Binding-site contacts:
Ligand atom N8 contacts residue TYR217 of chain 2.B at 3.5 Å.
Ligand atom C7 contacts residue TYR58 of chain 2.B at 3.6 Å (hydrophobic).
Ligand atom C4 contacts residue GLU190 of chain 2.B at 3.2 Å.
Ligand atom O4 contacts residue MET193 of chain 2.B at 3.4 Å.
Ligand atom C6 contacts residue TYR58 of chain 2.B at 3.4 Å (hydrophobic).
Ligand atom O4 contacts residue GLU190 of chain 2.B at 3.6 Å.
Ligand atom C2 contacts residue GLU190 of chain 2.B at 3.4 Å.
Ligand atom C8 contacts residue GLU190 of chain 2.B at 3.5 Å.
Ligand atom O3 contacts residue LEU189 of chain 2.B at 2.9 Å.
Ligand atom C3 contacts residue MET193 of chain 2.B at 3.8 Å (hydrophobic).
Ligand atom C6 contacts residue GLU190 of chain 2.B at 3.7 Å.
Ligand atom O91 contacts residue ARG93 of chain 2.B at 2.8 Å (salt-bridge).
Ligand atom O3 contacts residue GLU190 of chain 2.B at 3.3 Å (salt-bridge).
Ligand atom C8 contacts residue PRO86 of chain 2.B at 3.8 Å (hydrophobic).
Ligand atom O1 contacts residue LEU189 of chain 2.B at 3.7 Å.
Ligand atom C9 contacts residue ARG93 of chain 2.B at 3.5 Å.
Ligand atom C10 contacts residue TYR187 of chain 2.B at 3.7 Å (hydrophobic).
Ligand atom C3 contacts residue THR171 of chain 2.B at 3.7 Å.
Ligand atom N1 contacts residue TYR58 of chain 2.B at 3.8 Å.
Ligand atom C10 contacts residue THR171 of chain 2.B at 3.5 Å.
Ligand atom O91 contacts residue THR88 of chain 2.B at 2.8 Å (h-bond).
Ligand atom N8 contacts residue GLU190 of chain 2.B at 3.1 Å (salt-bridge).
Ligand atom N3 contacts residue GLU190 of chain 2.B at 3.2 Å (salt-bridge).
Ligand atom O3 contacts residue TYR187 of chain 2.B at 3.8 Å.
Ligand atom O2 contacts residue GLU190 of chain 2.B at 3.5 Å (salt-bridge).
Ligand atom C5 contacts residue GLU190 of chain 2.B at 3.5 Å.
Ligand atom O92 contacts residue ARG93 of chain 2.B at 2.9 Å (salt-bridge).
Ligand atom N8 contacts residue THR88 of chain 2.B at 2.8 Å (h-bond).
Ligand atom C6 contacts residue PRO86 of chain 2.B at 3.5 Å (hydrophobic).
Ligand atom C7 contacts residue PRO86 of chain 2.B at 3.7 Å (hydrophobic).
Ligand atom O91 contacts residue LEU87 of chain 2.B at 3.7 Å.
Ligand atom O92 contacts residue TYR58 of chain 2.B at 3.5 Å.
Ligand atom O1 contacts residue THR171 of chain 2.B at 2.7 Å (h-bond).
Ligand atom N8 contacts residue PRO86 of chain 2.B at 3.0 Å (h-bond).
Ligand atom C5 contacts residue TYR217 of chain 2.B at 3.8 Å (hydrophobic).
Ligand atom C8 contacts residue THR88 of chain 2.B at 3.7 Å.
Ligand atom C1 contacts residue GLU190 of chain 2.B at 3.8 Å.
Ligand atom O1 contacts residue TYR187 of chain 2.B at 2.9 Å (h-bond).
Ligand atom C10 contacts residue LEU189 of chain 2.B at 3.4 Å (hydrophobic).
Ligand atom N1 contacts residue GLU190 of chain 2.B at 3.8 Å.

Sequence of chain 2.B:
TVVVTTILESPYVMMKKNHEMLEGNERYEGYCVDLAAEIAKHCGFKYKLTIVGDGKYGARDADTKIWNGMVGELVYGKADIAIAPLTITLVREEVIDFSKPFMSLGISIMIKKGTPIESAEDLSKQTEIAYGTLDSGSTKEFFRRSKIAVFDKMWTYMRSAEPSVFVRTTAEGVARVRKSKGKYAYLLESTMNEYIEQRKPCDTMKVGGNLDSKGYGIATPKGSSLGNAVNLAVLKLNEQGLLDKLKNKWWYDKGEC

A small-molecule ligand and the protein it binds are described below.
Small molecule (SMILES): N[C@@H](Cn1ccc(=O)n(CCC(=O)O)c1=O)C(=O)O